The small molecule below binds the protein below.
Small molecule (SMILES): CC(=O)N[C@H]1[C@H](O[C@H]2[C@H](O)[C@@H](NC(C)=O)CO[C@@H]2CO)O[C@H](CO)[C@@H](O[C@@H]2O[C@H](CO[C@H]3O[C@H](CO[C@H]4O[C@H](CO)[C@@H](O)[C@H](O)[C@@H]4O)[C@@H](O)[C@H](O[C@H]4O[C@H](CO)[C@@H](O)[C@H](O)[C@@H]4O)[C@@H]3O)[C@@H](O)[C@H](O[C@H]3O[C@H](CO)[C@@H](O)[C@H](O)[C@@H]3O)[C@@H]2O)[C@@H]1O

Sequence of chain 1.B:
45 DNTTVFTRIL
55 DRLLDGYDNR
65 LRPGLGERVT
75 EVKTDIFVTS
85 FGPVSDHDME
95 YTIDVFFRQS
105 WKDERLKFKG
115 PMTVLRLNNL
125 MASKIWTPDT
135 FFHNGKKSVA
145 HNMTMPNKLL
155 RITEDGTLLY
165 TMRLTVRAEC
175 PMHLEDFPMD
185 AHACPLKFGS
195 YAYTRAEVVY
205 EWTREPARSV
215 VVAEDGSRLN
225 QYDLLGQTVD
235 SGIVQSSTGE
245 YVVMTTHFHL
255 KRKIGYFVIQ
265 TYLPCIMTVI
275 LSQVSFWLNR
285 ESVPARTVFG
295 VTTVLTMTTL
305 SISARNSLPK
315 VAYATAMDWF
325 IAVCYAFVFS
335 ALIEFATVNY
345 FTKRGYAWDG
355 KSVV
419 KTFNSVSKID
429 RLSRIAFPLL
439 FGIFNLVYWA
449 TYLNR

Binding-site contacts:
Ligand atom O2 contacts residue ASP159 of chain 1.D at 4.0 Å.
Ligand atom C5 contacts residue TRP162 of chain 1.D at 4.3 Å (hydrophobic).
Ligand atom O4 contacts residue NAG1 of chain 1.M at 3.4 Å (h-bond).
Ligand atom C6 contacts residue TRP162 of chain 1.D at 3.6 Å (hydrophobic).
Ligand atom C7 contacts residue ASN146 of chain 1.B at 3.4 Å.
Ligand atom C8 contacts residue THR148 of chain 1.B at 3.5 Å.
Ligand atom C8 contacts residue VAL131 of chain 1.C at 4.1 Å (hydrophobic).
Ligand atom C5 contacts residue NAG1 of chain 1.M at 4.4 Å.
Ligand atom O4 contacts residue TRP162 of chain 1.D at 3.3 Å.
Ligand atom C3 contacts residue ASN146 of chain 1.B at 3.7 Å.
Ligand atom O2 contacts residue TRP162 of chain 1.D at 4.1 Å.
Ligand atom C5 contacts residue ASN146 of chain 1.B at 3.6 Å.
Ligand atom C2 contacts residue NAG1 of chain 1.M at 4.2 Å.
Ligand atom O4 contacts residue TRP162 of chain 1.D at 3.4 Å.
Ligand atom O3 contacts residue NAG1 of chain 1.M at 3.4 Å.
Ligand atom C2 contacts residue ASN146 of chain 1.B at 2.4 Å.
Ligand atom C4 contacts residue ASN146 of chain 1.B at 4.2 Å.
Ligand atom C7 contacts residue LYS137 of chain 1.C at 4.0 Å.
Ligand atom C3 contacts residue NAG1 of chain 1.M at 3.8 Å.
Ligand atom C8 contacts residue ASN146 of chain 1.B at 3.4 Å.
Ligand atom C5 contacts residue TRP162 of chain 1.D at 3.6 Å (hydrophobic).
Ligand atom O5 contacts residue ASN146 of chain 1.B at 2.3 Å (h-bond).
Ligand atom C4 contacts residue NAG1 of chain 1.M at 4.2 Å.
Ligand atom C1 contacts residue ASN146 of chain 1.B at 1.4 Å.
Ligand atom O3 contacts residue LYS137 of chain 1.C at 4.2 Å.
Ligand atom C4 contacts residue TRP162 of chain 1.D at 4.4 Å (hydrophobic).
Ligand atom C8 contacts residue LYS137 of chain 1.C at 4.0 Å.
Ligand atom O6 contacts residue TRP162 of chain 1.D at 4.0 Å.
Ligand atom C4 contacts residue TRP162 of chain 1.D at 4.2 Å (hydrophobic).
Ligand atom O2 contacts residue NAG1 of chain 1.M at 3.3 Å.
Ligand atom O7 contacts residue ASN146 of chain 1.B at 3.5 Å (h-bond).
Ligand atom N2 contacts residue ASN146 of chain 1.B at 2.9 Å (h-bond).
Ligand atom C7 contacts residue THR148 of chain 1.B at 4.3 Å.
Ligand atom O7 contacts residue LYS137 of chain 1.C at 4.0 Å.
Ligand atom C1 contacts residue NAG1 of chain 1.M at 4.4 Å.
Ligand atom C6 contacts residue TRP162 of chain 1.D at 3.6 Å (hydrophobic).
Ligand atom O7 contacts residue THR148 of chain 1.B at 4.2 Å.

Sequence of chain 1.D:
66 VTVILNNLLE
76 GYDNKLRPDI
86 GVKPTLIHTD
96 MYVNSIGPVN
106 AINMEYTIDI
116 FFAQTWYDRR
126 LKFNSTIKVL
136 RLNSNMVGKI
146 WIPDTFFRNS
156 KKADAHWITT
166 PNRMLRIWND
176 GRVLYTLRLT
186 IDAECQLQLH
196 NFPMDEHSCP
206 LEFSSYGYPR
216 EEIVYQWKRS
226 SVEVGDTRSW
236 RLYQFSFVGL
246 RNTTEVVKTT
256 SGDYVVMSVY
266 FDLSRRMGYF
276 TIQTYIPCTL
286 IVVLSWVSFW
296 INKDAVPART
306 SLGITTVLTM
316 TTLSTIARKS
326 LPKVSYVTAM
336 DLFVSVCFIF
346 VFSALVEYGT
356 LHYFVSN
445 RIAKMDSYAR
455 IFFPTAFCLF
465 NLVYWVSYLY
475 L

Sequence of chain 1.C:
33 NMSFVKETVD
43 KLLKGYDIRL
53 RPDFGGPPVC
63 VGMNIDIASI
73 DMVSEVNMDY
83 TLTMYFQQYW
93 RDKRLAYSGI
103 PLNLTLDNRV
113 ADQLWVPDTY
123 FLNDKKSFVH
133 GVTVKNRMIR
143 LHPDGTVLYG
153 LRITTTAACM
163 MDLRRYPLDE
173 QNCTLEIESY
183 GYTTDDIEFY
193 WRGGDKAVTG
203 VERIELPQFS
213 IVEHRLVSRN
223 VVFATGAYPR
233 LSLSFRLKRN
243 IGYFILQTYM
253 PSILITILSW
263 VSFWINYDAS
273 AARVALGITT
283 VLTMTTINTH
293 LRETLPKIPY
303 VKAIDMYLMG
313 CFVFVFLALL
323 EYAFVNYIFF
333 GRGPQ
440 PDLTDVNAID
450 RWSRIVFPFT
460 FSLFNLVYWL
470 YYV